Sequence of chain 1.A:
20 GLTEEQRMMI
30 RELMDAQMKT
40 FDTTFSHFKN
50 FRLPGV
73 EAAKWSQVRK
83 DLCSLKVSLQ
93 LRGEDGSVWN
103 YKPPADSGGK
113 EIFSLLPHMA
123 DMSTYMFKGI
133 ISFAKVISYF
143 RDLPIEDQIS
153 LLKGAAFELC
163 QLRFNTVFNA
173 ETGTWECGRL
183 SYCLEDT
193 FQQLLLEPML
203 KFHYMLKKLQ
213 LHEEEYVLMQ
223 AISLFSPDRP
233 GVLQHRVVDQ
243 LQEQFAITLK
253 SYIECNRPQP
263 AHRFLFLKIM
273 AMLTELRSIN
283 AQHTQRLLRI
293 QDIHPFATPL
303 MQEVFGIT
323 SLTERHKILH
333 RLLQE

The small molecule below binds the protein below.
Small molecule (SMILES): CCC[C@H](CC)Oc1ccc(C(=O)OC)cc1NC(=O)c1nnn(-c2cc(OC)ccc2OC)c1C

Binding-site contacts:
Ligand atom C01 contacts residue TYR184 of chain 1.A at 3.5 Å (hydrophobic).
Ligand atom N24 contacts residue PHE159 of chain 1.A at 3.7 Å.
Ligand atom C17 contacts residue MET121 of chain 1.A at 3.4 Å (hydrophobic).
Ligand atom O20 contacts residue MET121 of chain 1.A at 3.5 Å.
Ligand atom C30 contacts residue PHE307 of chain 1.A at 3.4 Å (hydrophobic).
Ligand atom O13 contacts residue LEU87 of chain 1.A at 2.9 Å (h-bond).
Ligand atom C02 contacts residue TRP177 of chain 1.A at 3.8 Å (hydrophobic).
Ligand atom O33 contacts residue PHE159 of chain 1.A at 3.1 Å.
Ligand atom C30 contacts residue PHE159 of chain 1.A at 3.8 Å (hydrophobic).
Ligand atom C03 contacts residue PHE166 of chain 1.A at 3.7 Å (hydrophobic).
Ligand atom C16 contacts residue MET121 of chain 1.A at 3.7 Å (hydrophobic).
Ligand atom C32 contacts residue PHE159 of chain 1.A at 3.3 Å (hydrophobic).
Ligand atom C01 contacts residue PHE166 of chain 1.A at 3.7 Å (hydrophobic).
Ligand atom C08 contacts residue MET121 of chain 1.A at 3.5 Å (hydrophobic).
Ligand atom N24 contacts residue SER125 of chain 1.A at 3.5 Å (h-bond).
Ligand atom C06 contacts residue GLN163 of chain 1.A at 3.6 Å.
Ligand atom C05 contacts residue TRP177 of chain 1.A at 3.6 Å (hydrophobic).
Ligand atom C06 contacts residue TRP177 of chain 1.A at 3.7 Å (hydrophobic).
Ligand atom C12 contacts residue LEU87 of chain 1.A at 3.4 Å (hydrophobic).
Ligand atom O28 contacts residue ALA158 of chain 1.A at 3.6 Å.
Ligand atom C10 contacts residue VAL89 of chain 1.A at 3.5 Å (hydrophobic).
Ligand atom C25 contacts residue PHE159 of chain 1.A at 3.5 Å (hydrophobic).
Ligand atom N22 contacts residue GLN163 of chain 1.A at 3.0 Å (h-bond).
Ligand atom C06 contacts residue MET201 of chain 1.A at 3.7 Å (hydrophobic).
Ligand atom C36 contacts residue SER125 of chain 1.A at 3.4 Å.
Ligand atom O13 contacts residue VAL89 of chain 1.A at 3.5 Å.
Ligand atom C03 contacts residue TRP177 of chain 1.A at 3.6 Å (hydrophobic).
Ligand atom C29 contacts residue PHE129 of chain 1.A at 3.7 Å (hydrophobic).
Ligand atom N23 contacts residue PHE159 of chain 1.A at 3.4 Å.
Ligand atom N23 contacts residue GLN163 of chain 1.A at 3.1 Å (h-bond).
Ligand atom C21 contacts residue SER125 of chain 1.A at 3.5 Å.
Ligand atom C35 contacts residue SER125 of chain 1.A at 3.2 Å.
Ligand atom C31 contacts residue PHE159 of chain 1.A at 3.6 Å (hydrophobic).
Ligand atom C34 contacts residue PHE159 of chain 1.A at 3.7 Å (hydrophobic).
Ligand atom C31 contacts residue PHE307 of chain 1.A at 3.2 Å (hydrophobic).
Ligand atom C05 contacts residue GLN163 of chain 1.A at 3.5 Å.
Ligand atom C29 contacts residue ALA158 of chain 1.A at 3.6 Å (hydrophobic).
Ligand atom C34 contacts residue HIS285 of chain 1.A at 3.6 Å.
Ligand atom C10 contacts residue LEU87 of chain 1.A at 3.5 Å (hydrophobic).
Ligand atom C01 contacts residue MET121 of chain 1.A at 3.8 Å (hydrophobic).